The small molecule below binds the protein below.
Small molecule (SMILES): CC(=O)N[C@H]1[C@H](O[C@H]2[C@H](O)[C@@H](NC(C)=O)CO[C@@H]2CO)O[C@H](CO)[C@@H](O)[C@@H]1O

Sequence of chain 1.A:
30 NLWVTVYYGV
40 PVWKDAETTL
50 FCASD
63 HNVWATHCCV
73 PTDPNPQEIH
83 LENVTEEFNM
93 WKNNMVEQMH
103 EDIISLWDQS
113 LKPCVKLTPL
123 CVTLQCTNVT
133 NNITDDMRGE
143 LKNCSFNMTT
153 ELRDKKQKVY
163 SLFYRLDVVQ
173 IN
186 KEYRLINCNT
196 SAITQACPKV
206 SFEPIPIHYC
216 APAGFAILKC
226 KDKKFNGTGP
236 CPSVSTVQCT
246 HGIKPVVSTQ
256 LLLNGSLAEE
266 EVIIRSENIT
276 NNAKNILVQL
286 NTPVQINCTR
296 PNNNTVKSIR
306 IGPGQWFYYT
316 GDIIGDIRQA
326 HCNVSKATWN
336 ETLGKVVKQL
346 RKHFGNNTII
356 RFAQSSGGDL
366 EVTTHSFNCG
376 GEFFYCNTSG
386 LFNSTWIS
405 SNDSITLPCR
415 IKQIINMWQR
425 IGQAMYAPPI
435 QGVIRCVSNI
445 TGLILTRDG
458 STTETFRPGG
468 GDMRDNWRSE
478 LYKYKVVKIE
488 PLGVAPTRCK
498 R

Sequence of chain 1.E:
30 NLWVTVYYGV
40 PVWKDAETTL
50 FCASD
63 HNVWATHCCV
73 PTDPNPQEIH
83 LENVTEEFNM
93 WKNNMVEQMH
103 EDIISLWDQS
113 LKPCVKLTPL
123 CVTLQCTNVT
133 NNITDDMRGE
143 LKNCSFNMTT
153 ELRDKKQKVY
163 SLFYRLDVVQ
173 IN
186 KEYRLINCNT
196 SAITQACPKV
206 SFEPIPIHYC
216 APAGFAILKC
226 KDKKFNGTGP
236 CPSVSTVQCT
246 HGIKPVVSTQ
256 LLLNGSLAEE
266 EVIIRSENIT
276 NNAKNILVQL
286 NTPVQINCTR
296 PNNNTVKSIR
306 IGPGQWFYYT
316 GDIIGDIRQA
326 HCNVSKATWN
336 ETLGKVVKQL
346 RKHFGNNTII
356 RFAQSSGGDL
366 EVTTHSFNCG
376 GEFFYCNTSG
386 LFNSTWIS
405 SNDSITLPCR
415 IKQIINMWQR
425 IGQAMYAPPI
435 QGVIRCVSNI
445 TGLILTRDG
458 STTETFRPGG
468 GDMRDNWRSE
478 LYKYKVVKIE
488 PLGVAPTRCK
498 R

Binding-site contacts:
Ligand atom C5 contacts residue ARG189 of chain 1.A at 4.2 Å.
Ligand atom N2 contacts residue ASN194 of chain 1.A at 2.9 Å (h-bond).
Ligand atom O7 contacts residue ARG305 of chain 1.E at 3.8 Å.
Ligand atom C6 contacts residue ARG189 of chain 1.A at 3.8 Å.
Ligand atom C8 contacts residue VAL171 of chain 1.A at 4.3 Å (hydrophobic).
Ligand atom C8 contacts residue ASN194 of chain 1.A at 4.4 Å.
Ligand atom C8 contacts residue THR195 of chain 1.A at 3.9 Å.
Ligand atom C7 contacts residue ASN194 of chain 1.A at 3.5 Å.
Ligand atom C5 contacts residue ASN194 of chain 1.A at 3.8 Å.
Ligand atom C1 contacts residue THR195 of chain 1.A at 4.2 Å.
Ligand atom C2 contacts residue ASN194 of chain 1.A at 2.5 Å.
Ligand atom C8 contacts residue ARG305 of chain 1.E at 3.9 Å.
Ligand atom C3 contacts residue ASN194 of chain 1.A at 3.9 Å.
Ligand atom O5 contacts residue ARG189 of chain 1.A at 3.3 Å (salt-bridge).
Ligand atom C1 contacts residue ASN194 of chain 1.A at 1.5 Å.
Ligand atom O6 contacts residue ARG189 of chain 1.A at 3.9 Å.
Ligand atom O5 contacts residue ASN194 of chain 1.A at 2.4 Å (h-bond).
Ligand atom C7 contacts residue THR195 of chain 1.A at 4.2 Å.
Ligand atom C6 contacts residue VAL171 of chain 1.A at 4.2 Å (hydrophobic).
Ligand atom N2 contacts residue THR195 of chain 1.A at 3.6 Å.
Ligand atom C7 contacts residue ARG305 of chain 1.E at 4.2 Å.
Ligand atom C4 contacts residue ASN194 of chain 1.A at 4.3 Å.
Ligand atom C1 contacts residue ARG189 of chain 1.A at 4.3 Å.
Ligand atom O7 contacts residue ASN194 of chain 1.A at 3.8 Å.